Sequence of chain 39.C:
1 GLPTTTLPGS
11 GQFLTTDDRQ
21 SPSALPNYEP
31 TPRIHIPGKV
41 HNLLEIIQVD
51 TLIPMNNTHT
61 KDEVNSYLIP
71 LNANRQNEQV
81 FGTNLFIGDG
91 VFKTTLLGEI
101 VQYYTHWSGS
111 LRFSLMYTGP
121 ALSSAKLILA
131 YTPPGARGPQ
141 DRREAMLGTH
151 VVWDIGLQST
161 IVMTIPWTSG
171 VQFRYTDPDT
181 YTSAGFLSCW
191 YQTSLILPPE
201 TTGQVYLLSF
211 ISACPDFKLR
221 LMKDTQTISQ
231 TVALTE

Sequence of chain 39.A:
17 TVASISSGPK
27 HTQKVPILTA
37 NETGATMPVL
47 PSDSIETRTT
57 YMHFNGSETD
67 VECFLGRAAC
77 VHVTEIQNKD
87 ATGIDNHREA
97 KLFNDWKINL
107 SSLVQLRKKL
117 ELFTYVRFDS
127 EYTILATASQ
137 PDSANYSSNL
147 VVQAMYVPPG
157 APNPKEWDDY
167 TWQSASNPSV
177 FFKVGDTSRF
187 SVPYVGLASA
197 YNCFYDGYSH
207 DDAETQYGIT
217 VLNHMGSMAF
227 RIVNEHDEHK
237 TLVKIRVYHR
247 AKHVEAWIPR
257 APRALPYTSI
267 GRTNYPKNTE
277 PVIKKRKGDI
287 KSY

This small molecule binds to this protein.
Small molecule (SMILES): Cc1cc(CCCCCCCOc2ccc(C3=N[C@@H](C)CO3)cc2)on1

Binding-site contacts:
Ligand atom C31 contacts residue VAL176 of chain 39.A at 3.3 Å (hydrophobic).
Ligand atom C5B contacts residue TYR197 of chain 39.A at 3.7 Å (hydrophobic).
Ligand atom C2C contacts residue VAL188 of chain 39.A at 3.2 Å (hydrophobic).
Ligand atom C31 contacts residue PRO174 of chain 39.A at 3.4 Å (hydrophobic).
Ligand atom C5C contacts residue ILE104 of chain 39.A at 3.8 Å (hydrophobic).
Ligand atom O1B contacts residue MET221 of chain 39.A at 3.4 Å.
Ligand atom C7C contacts residue TYR197 of chain 39.A at 3.8 Å (hydrophobic).
Ligand atom C2B contacts residue MET221 of chain 39.A at 3.5 Å (hydrophobic).
Ligand atom O1B contacts residue TYR128 of chain 39.A at 3.9 Å.
Ligand atom CM1 contacts residue SER107 of chain 39.A at 3.9 Å.
Ligand atom C1B contacts residue MET221 of chain 39.A at 3.8 Å (hydrophobic).
Ligand atom C6C contacts residue MET221 of chain 39.A at 3.7 Å (hydrophobic).
Ligand atom C7C contacts residue TYR128 of chain 39.A at 3.6 Å (hydrophobic).
Ligand atom O1 contacts residue PHE186 of chain 39.A at 3.5 Å.
Ligand atom C6B contacts residue TYR197 of chain 39.A at 3.6 Å (hydrophobic).
Ligand atom C4B contacts residue LEU106 of chain 39.A at 3.7 Å (hydrophobic).
Ligand atom C4 contacts residue TYR152 of chain 39.A at 3.9 Å (hydrophobic).
Ligand atom C3C contacts residue TYR128 of chain 39.A at 3.9 Å (hydrophobic).
Ligand atom C3 contacts residue PRO174 of chain 39.A at 3.8 Å (hydrophobic).
Ligand atom C4A contacts residue ASN219 of chain 39.A at 3.5 Å.
Ligand atom C6C contacts residue VAL191 of chain 39.A at 3.2 Å (hydrophobic).
Ligand atom O1 contacts residue TYR152 of chain 39.A at 3.9 Å.
Ligand atom N3A contacts residue ASN219 of chain 39.A at 3.0 Å (h-bond).
Ligand atom C3C contacts residue VAL188 of chain 39.A at 3.3 Å (hydrophobic).
Ligand atom C31 contacts residue SER175 of chain 39.A at 3.6 Å.
Ligand atom C3B contacts residue MET221 of chain 39.A at 3.8 Å (hydrophobic).
Ligand atom C5 contacts residue TYR152 of chain 39.A at 3.8 Å (hydrophobic).
Ligand atom N2 contacts residue ALA24 of chain 39.C at 3.4 Å.
Ligand atom C3 contacts residue PHE186 of chain 39.A at 3.8 Å (hydrophobic).
Ligand atom C6B contacts residue LEU106 of chain 39.A at 3.9 Å (hydrophobic).
Ligand atom C4 contacts residue PHE186 of chain 39.A at 3.6 Å (hydrophobic).
Ligand atom O1 contacts residue VAL188 of chain 39.A at 3.8 Å.
Ligand atom C4C contacts residue TYR152 of chain 39.A at 3.8 Å (hydrophobic).
Ligand atom C5C contacts residue TYR128 of chain 39.A at 3.5 Å (hydrophobic).
Ligand atom O1 contacts residue ALA24 of chain 39.C at 3.6 Å.
Ligand atom C5B contacts residue LEU106 of chain 39.A at 3.5 Å (hydrophobic).
Ligand atom C4 contacts residue MET224 of chain 39.A at 3.8 Å (hydrophobic).
Ligand atom N2 contacts residue PHE186 of chain 39.A at 3.7 Å.
Ligand atom C31 contacts residue ALA150 of chain 39.A at 3.5 Å (hydrophobic).
Ligand atom C5 contacts residue PHE186 of chain 39.A at 3.5 Å (hydrophobic).